A small-molecule ligand and the protein it binds are described below.
Small molecule (SMILES): Nc1ccnc(=O)[nH]1

Binding-site contacts:
Ligand atom N3 contacts residue HIS628 of chain 3.D at 4.3 Å.
Ligand atom N3 contacts residue HIS630 of chain 3.H at 2.6 Å (h-bond).
Ligand atom N4 contacts residue PHE629 of chain 3.H at 4.4 Å.
Ligand atom C6 contacts residue HIS628 of chain 3.D at 2.7 Å.
Ligand atom C5 contacts residue HIS630 of chain 3.H at 4.3 Å.
Ligand atom N4 contacts residue PRO631 of chain 3.H at 4.4 Å.
Ligand atom O2 contacts residue GLY627 of chain 3.D at 3.4 Å.
Ligand atom C4 contacts residue HIS628 of chain 3.D at 4.5 Å.
Ligand atom N1 contacts residue PHE629 of chain 3.D at 4.2 Å.
Ligand atom N1 contacts residue HIS630 of chain 3.H at 4.2 Å.
Ligand atom C5 contacts residue HIS628 of chain 3.D at 3.9 Å.
Ligand atom C2 contacts residue GLY627 of chain 3.D at 4.1 Å.
Ligand atom C4 contacts residue HIS630 of chain 3.H at 3.2 Å.
Ligand atom C2 contacts residue HIS628 of chain 3.D at 3.3 Å.
Ligand atom N1 contacts residue HIS628 of chain 3.D at 2.3 Å (h-bond).
Ligand atom C5 contacts residue PHE629 of chain 3.H at 4.0 Å (hydrophobic).
Ligand atom O2 contacts residue HIS628 of chain 3.D at 3.4 Å (h-bond).
Ligand atom N1 contacts residue TRP607 of chain 3.H at 4.5 Å.
Ligand atom C2 contacts residue HIS630 of chain 3.H at 3.2 Å.
Ligand atom N4 contacts residue HIS630 of chain 3.H at 3.0 Å.
Ligand atom C6 contacts residue PHE629 of chain 3.D at 4.0 Å (hydrophobic).
Ligand atom O2 contacts residue HIS630 of chain 3.H at 3.5 Å.
Ligand atom O2 contacts residue ASP626 of chain 3.D at 3.6 Å (salt-bridge).

Sequence of chain 3.H:
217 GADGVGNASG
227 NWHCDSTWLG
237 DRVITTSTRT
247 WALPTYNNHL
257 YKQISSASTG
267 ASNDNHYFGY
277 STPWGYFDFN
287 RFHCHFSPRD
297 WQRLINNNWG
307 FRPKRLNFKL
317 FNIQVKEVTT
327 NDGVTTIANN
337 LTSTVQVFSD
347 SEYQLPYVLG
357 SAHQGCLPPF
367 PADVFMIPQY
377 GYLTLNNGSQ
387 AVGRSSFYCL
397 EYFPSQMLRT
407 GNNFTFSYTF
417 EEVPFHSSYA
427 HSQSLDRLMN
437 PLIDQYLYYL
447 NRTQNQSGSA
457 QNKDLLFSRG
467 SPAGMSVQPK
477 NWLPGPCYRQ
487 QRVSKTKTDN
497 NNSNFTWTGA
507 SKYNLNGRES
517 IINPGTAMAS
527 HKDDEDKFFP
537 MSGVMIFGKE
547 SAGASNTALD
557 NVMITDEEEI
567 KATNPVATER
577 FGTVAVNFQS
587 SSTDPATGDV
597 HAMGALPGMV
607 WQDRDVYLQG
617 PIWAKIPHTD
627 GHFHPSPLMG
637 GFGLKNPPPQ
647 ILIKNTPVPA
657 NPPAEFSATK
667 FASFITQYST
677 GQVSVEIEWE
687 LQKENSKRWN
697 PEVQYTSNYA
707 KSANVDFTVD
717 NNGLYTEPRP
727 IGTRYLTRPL

Sequence of chain 3.D:
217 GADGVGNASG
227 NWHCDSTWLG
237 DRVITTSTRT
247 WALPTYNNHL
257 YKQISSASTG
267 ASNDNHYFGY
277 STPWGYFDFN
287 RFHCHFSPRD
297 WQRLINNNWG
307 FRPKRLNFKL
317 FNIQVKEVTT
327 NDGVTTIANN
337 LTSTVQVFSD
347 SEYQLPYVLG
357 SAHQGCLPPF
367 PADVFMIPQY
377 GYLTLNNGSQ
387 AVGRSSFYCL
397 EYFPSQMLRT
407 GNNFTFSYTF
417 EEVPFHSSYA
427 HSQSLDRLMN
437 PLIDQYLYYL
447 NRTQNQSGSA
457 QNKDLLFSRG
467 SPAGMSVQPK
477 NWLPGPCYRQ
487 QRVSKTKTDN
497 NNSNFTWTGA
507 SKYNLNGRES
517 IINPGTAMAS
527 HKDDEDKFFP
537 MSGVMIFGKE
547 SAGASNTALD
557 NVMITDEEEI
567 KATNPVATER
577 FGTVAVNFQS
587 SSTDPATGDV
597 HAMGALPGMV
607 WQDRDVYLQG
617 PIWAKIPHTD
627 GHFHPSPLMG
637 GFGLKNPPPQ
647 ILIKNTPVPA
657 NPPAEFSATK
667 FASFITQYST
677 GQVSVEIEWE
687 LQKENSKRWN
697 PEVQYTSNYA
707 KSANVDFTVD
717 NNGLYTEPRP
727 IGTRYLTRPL